A protein and the small-molecule ligand that binds it are described below.
Small molecule (SMILES): O=C(N[C@@H](Cn1ccnc1)c1c(F)cc(-c2ccc(F)cc2)cc1F)c1ccc(-c2nnc(-c3ccccc3)o2)cc1

Sequence of chain 1.B:
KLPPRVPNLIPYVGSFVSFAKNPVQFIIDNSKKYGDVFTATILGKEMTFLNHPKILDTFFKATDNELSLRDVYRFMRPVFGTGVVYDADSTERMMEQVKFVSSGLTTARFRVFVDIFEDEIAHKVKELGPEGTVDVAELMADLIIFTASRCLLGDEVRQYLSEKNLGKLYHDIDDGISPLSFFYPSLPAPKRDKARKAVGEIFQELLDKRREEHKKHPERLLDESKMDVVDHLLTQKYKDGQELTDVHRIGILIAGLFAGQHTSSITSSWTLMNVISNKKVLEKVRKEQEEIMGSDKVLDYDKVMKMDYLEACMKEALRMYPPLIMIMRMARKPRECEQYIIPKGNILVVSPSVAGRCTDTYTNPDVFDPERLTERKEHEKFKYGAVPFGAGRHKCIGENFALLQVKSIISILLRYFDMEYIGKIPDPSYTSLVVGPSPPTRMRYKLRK

Binding-site contacts:
Ligand atom C18 contacts residue LEU442 of chain 1.B at 3.3 Å (hydrophobic).
Ligand atom N12 contacts residue MET337 of chain 1.B at 3.0 Å.
Ligand atom C41 contacts residue ALA264 of chain 1.B at 3.4 Å (hydrophobic).
Ligand atom C27 contacts residue PRO188 of chain 1.B at 3.3 Å (hydrophobic).
Ligand atom C27 contacts residue PHE191 of chain 1.B at 3.1 Å (hydrophobic).
Ligand atom C28 contacts residue MET335 of chain 1.B at 2.7 Å (hydrophobic).
Ligand atom C24 contacts residue LEU442 of chain 1.B at 3.4 Å (hydrophobic).
Ligand atom C10 contacts residue ALA268 of chain 1.B at 3.6 Å (hydrophobic).
Ligand atom C1 contacts residue PHE192 of chain 1.B at 3.1 Å (hydrophobic).
Ligand atom C11 contacts residue HEM1 of chain 1.G at 2.9 Å.
Ligand atom C27 contacts residue MET337 of chain 1.B at 3.5 Å (hydrophobic).
Ligand atom C10 contacts residue HEM1 of chain 1.G at 3.0 Å.
Ligand atom C1 contacts residue PRO188 of chain 1.B at 2.4 Å (hydrophobic).
Ligand atom N21 contacts residue HEM1 of chain 1.G at 2.0 Å.
Ligand atom N22 contacts residue MET337 of chain 1.B at 3.5 Å.
Ligand atom C26 contacts residue ALA264 of chain 1.B at 3.5 Å (hydrophobic).
Ligand atom N12 contacts residue TYR82 of chain 1.B at 3.5 Å.
Ligand atom N12 contacts residue PHE191 of chain 1.B at 3.4 Å.
Ligand atom C16 contacts residue TYR82 of chain 1.B at 3.5 Å (hydrophobic).
Ligand atom C8 contacts residue MET337 of chain 1.B at 3.6 Å (hydrophobic).
Ligand atom N33 contacts residue LEU333 of chain 1.B at 3.6 Å.
Ligand atom F6 contacts residue TYR95 of chain 1.B at 2.9 Å.
Ligand atom C28 contacts residue PRO188 of chain 1.B at 2.4 Å (hydrophobic).
Ligand atom C1 contacts residue MET335 of chain 1.B at 2.9 Å (hydrophobic).
Ligand atom C2 contacts residue PHE191 of chain 1.B at 3.4 Å (hydrophobic).
Ligand atom C2 contacts residue PRO188 of chain 1.B at 2.9 Å (hydrophobic).
Ligand atom C29 contacts residue MET335 of chain 1.B at 3.6 Å (hydrophobic).
Ligand atom F30 contacts residue PHE89 of chain 1.B at 3.5 Å.
Ligand atom F37 contacts residue VAL107 of chain 1.B at 3.4 Å.
Ligand atom C29 contacts residue PRO188 of chain 1.B at 2.8 Å (hydrophobic).
Ligand atom C7 contacts residue PRO188 of chain 1.B at 3.2 Å (hydrophobic).
Ligand atom N22 contacts residue TYR82 of chain 1.B at 2.7 Å.
Ligand atom C2 contacts residue PHE192 of chain 1.B at 2.6 Å (hydrophobic).
Ligand atom F30 contacts residue PHE267 of chain 1.B at 3.2 Å.
Ligand atom C5 contacts residue TYR95 of chain 1.B at 3.6 Å (hydrophobic).
Ligand atom C38 contacts residue VAL107 of chain 1.B at 3.5 Å (hydrophobic).
Ligand atom C42 contacts residue ALA264 of chain 1.B at 3.6 Å (hydrophobic).
Ligand atom C17 contacts residue LEU442 of chain 1.B at 3.5 Å (hydrophobic).
Ligand atom C23 contacts residue TYR82 of chain 1.B at 3.5 Å (hydrophobic).
Ligand atom F37 contacts residue GLN106 of chain 1.B at 3.3 Å.